Binding-site contacts:
Ligand atom C1 contacts residue GLN421 of chain 1.B at 3.8 Å.
Ligand atom O6 contacts residue THR419 of chain 1.B at 3.4 Å (h-bond).
Ligand atom O5 contacts residue ASN457 of chain 1.B at 2.4 Å (h-bond).
Ligand atom O7 contacts residue ASN457 of chain 1.B at 3.3 Å (h-bond).
Ligand atom N2 contacts residue VAL455 of chain 1.B at 4.4 Å.
Ligand atom C4 contacts residue ASN457 of chain 1.B at 4.2 Å.
Ligand atom C2 contacts residue ASN457 of chain 1.B at 2.5 Å.
Ligand atom N2 contacts residue ASN457 of chain 1.B at 3.0 Å (h-bond).
Ligand atom C8 contacts residue GLN447 of chain 1.B at 3.3 Å.
Ligand atom O5 contacts residue GLN421 of chain 1.B at 3.8 Å.
Ligand atom C5 contacts residue ASN457 of chain 1.B at 3.8 Å.
Ligand atom O6 contacts residue ASN457 of chain 1.B at 4.5 Å.
Ligand atom C3 contacts residue ASN457 of chain 1.B at 3.8 Å.
Ligand atom C7 contacts residue GLN447 of chain 1.B at 4.3 Å.
Ligand atom C1 contacts residue ASN457 of chain 1.B at 1.5 Å.
Ligand atom C5 contacts residue GLN421 of chain 1.B at 4.1 Å.
Ligand atom C7 contacts residue ASN457 of chain 1.B at 3.7 Å.

Sequence of chain 1.B:
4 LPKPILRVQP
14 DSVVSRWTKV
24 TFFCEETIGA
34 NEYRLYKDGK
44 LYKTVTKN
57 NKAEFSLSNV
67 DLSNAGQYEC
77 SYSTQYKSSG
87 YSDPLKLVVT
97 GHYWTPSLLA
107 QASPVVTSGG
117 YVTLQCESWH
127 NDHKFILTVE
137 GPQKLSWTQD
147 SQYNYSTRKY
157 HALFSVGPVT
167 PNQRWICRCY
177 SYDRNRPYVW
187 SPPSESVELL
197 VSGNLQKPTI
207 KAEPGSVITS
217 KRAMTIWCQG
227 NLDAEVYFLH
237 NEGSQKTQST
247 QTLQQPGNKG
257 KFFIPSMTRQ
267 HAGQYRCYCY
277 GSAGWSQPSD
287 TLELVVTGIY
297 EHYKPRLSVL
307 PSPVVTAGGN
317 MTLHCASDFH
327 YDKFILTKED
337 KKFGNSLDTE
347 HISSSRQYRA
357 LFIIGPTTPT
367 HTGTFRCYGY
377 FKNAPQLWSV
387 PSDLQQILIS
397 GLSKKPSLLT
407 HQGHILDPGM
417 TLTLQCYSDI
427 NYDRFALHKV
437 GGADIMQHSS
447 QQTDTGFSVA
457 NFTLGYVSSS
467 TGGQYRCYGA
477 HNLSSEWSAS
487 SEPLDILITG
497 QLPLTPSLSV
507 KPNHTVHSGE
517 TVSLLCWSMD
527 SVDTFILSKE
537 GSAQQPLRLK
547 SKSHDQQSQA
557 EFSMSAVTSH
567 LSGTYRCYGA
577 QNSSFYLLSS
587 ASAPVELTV

The protein below binds the small molecule below.
Small molecule (SMILES): CC(=O)N[C@H]1[C@H](O[C@H]2[C@H](O)[C@@H](NC(C)=O)CO[C@@H]2CO)O[C@H](CO)[C@@H](O)[C@@H]1O